Sequence of chain 1.G:
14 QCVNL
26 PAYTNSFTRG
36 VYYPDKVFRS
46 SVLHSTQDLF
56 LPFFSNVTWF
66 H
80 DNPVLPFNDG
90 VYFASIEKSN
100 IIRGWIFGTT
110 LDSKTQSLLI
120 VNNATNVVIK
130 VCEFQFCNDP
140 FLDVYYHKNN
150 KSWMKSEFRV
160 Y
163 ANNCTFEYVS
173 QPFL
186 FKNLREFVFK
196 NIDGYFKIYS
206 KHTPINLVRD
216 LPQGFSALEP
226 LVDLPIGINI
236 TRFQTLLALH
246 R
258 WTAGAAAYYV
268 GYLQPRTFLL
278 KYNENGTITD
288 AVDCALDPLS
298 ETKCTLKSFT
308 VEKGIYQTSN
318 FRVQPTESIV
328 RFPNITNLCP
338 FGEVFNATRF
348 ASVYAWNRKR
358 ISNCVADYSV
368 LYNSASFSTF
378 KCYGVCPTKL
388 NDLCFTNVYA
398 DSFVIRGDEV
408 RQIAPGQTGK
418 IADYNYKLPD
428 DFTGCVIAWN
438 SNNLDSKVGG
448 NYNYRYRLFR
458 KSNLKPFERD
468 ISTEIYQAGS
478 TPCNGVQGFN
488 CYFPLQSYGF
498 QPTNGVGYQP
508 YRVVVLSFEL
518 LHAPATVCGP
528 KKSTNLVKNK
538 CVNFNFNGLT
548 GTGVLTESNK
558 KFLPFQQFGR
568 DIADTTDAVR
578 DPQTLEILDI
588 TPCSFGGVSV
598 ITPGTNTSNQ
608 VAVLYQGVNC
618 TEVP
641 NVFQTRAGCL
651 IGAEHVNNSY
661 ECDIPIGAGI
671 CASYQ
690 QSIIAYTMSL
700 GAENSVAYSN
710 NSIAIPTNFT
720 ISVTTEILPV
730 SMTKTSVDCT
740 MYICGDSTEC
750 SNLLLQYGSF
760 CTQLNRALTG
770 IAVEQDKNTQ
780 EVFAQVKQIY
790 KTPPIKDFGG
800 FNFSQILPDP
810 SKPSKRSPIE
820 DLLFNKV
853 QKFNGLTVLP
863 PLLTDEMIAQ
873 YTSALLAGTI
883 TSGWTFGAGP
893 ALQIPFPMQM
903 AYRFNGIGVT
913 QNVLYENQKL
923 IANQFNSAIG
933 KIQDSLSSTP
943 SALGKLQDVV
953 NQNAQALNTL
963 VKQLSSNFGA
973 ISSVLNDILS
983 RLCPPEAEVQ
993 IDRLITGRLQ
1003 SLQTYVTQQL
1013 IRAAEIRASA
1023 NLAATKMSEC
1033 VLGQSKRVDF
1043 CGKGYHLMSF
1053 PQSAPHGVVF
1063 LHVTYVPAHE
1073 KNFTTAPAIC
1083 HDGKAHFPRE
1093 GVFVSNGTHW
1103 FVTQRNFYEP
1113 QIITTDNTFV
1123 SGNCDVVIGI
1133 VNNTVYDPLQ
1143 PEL

Binding-site contacts:
Ligand atom O5 contacts residue ASN17 of chain 1.G at 2.4 Å (h-bond).
Ligand atom C5 contacts residue ASN17 of chain 1.G at 3.7 Å.
Ligand atom C1 contacts residue ASN17 of chain 1.G at 1.5 Å.
Ligand atom C3 contacts residue ASN17 of chain 1.G at 3.9 Å.
Ligand atom C7 contacts residue ASN17 of chain 1.G at 3.5 Å.
Ligand atom N2 contacts residue ASN17 of chain 1.G at 2.9 Å (h-bond).
Ligand atom O6 contacts residue ASN17 of chain 1.G at 4.3 Å.
Ligand atom O7 contacts residue ASN17 of chain 1.G at 3.6 Å.
Ligand atom C4 contacts residue ASN17 of chain 1.G at 4.3 Å.
Ligand atom C2 contacts residue ASN17 of chain 1.G at 2.5 Å.

This small molecule binds to this protein.
Small molecule (SMILES): CC(=O)N[C@@H]1[C@@H](O)[C@H](O)[C@@H](CO)O[C@H]1O